Binding-site contacts:
Ligand atom O7 contacts residue LEU43 of chain 1.I at 4.0 Å.
Ligand atom C3 contacts residue ASN62 of chain 1.E at 3.8 Å.
Ligand atom C6 contacts residue GLN7 of chain 1.E at 3.9 Å.
Ligand atom C7 contacts residue GLU129 of chain 1.I at 4.1 Å.
Ligand atom O6 contacts residue ALA6 of chain 1.E at 4.2 Å.
Ligand atom C5 contacts residue GLN7 of chain 1.E at 4.3 Å.
Ligand atom C8 contacts residue VAL153 of chain 1.I at 3.7 Å (hydrophobic).
Ligand atom C6 contacts residue GLU129 of chain 1.I at 4.3 Å.
Ligand atom O6 contacts residue GLU129 of chain 1.I at 4.3 Å.
Ligand atom O7 contacts residue GLU129 of chain 1.I at 4.2 Å.
Ligand atom O5 contacts residue GLN7 of chain 1.E at 3.4 Å (h-bond).
Ligand atom C7 contacts residue VAL153 of chain 1.I at 4.5 Å (hydrophobic).
Ligand atom C8 contacts residue ALA131 of chain 1.I at 4.0 Å (hydrophobic).
Ligand atom N2 contacts residue ASN62 of chain 1.E at 2.8 Å (h-bond).
Ligand atom O6 contacts residue PRO8 of chain 1.E at 4.4 Å.
Ligand atom C7 contacts residue ASN62 of chain 1.E at 3.9 Å.
Ligand atom C2 contacts residue ASN62 of chain 1.E at 2.4 Å.
Ligand atom O3 contacts residue GLU129 of chain 1.I at 4.0 Å.
Ligand atom O7 contacts residue ALA131 of chain 1.I at 4.3 Å.
Ligand atom C1 contacts residue GLN7 of chain 1.E at 4.2 Å.
Ligand atom C8 contacts residue GLY130 of chain 1.I at 4.2 Å.
Ligand atom C8 contacts residue GLU129 of chain 1.I at 3.9 Å.
Ligand atom C1 contacts residue ASN62 of chain 1.E at 1.4 Å.
Ligand atom C5 contacts residue ASN62 of chain 1.E at 3.6 Å.
Ligand atom C8 contacts residue THR65 of chain 1.E at 3.8 Å.
Ligand atom C4 contacts residue ASN62 of chain 1.E at 4.2 Å.
Ligand atom O6 contacts residue GLN7 of chain 1.E at 2.6 Å (h-bond).
Ligand atom O5 contacts residue ASN62 of chain 1.E at 2.4 Å (h-bond).

Sequence of chain 1.E:
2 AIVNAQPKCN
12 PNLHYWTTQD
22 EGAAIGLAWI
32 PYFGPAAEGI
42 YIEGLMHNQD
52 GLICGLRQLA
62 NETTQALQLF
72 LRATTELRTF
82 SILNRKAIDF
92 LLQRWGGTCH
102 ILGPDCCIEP

A protein and the small-molecule ligand that binds it are described below.
Small molecule (SMILES): CC(=O)N[C@H]1[C@H](O[C@H]2[C@H](O)[C@@H](NC(C)=O)CO[C@@H]2CO)O[C@H](CO)[C@@H](O)[C@@H]1O

Sequence of chain 1.I:
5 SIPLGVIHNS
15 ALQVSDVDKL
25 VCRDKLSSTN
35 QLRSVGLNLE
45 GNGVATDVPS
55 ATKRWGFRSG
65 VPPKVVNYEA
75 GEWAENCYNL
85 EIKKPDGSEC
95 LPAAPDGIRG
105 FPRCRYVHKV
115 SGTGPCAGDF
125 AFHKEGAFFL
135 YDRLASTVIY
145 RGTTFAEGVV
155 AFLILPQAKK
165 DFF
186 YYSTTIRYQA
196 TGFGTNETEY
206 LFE